Sequence of chain 1.C:
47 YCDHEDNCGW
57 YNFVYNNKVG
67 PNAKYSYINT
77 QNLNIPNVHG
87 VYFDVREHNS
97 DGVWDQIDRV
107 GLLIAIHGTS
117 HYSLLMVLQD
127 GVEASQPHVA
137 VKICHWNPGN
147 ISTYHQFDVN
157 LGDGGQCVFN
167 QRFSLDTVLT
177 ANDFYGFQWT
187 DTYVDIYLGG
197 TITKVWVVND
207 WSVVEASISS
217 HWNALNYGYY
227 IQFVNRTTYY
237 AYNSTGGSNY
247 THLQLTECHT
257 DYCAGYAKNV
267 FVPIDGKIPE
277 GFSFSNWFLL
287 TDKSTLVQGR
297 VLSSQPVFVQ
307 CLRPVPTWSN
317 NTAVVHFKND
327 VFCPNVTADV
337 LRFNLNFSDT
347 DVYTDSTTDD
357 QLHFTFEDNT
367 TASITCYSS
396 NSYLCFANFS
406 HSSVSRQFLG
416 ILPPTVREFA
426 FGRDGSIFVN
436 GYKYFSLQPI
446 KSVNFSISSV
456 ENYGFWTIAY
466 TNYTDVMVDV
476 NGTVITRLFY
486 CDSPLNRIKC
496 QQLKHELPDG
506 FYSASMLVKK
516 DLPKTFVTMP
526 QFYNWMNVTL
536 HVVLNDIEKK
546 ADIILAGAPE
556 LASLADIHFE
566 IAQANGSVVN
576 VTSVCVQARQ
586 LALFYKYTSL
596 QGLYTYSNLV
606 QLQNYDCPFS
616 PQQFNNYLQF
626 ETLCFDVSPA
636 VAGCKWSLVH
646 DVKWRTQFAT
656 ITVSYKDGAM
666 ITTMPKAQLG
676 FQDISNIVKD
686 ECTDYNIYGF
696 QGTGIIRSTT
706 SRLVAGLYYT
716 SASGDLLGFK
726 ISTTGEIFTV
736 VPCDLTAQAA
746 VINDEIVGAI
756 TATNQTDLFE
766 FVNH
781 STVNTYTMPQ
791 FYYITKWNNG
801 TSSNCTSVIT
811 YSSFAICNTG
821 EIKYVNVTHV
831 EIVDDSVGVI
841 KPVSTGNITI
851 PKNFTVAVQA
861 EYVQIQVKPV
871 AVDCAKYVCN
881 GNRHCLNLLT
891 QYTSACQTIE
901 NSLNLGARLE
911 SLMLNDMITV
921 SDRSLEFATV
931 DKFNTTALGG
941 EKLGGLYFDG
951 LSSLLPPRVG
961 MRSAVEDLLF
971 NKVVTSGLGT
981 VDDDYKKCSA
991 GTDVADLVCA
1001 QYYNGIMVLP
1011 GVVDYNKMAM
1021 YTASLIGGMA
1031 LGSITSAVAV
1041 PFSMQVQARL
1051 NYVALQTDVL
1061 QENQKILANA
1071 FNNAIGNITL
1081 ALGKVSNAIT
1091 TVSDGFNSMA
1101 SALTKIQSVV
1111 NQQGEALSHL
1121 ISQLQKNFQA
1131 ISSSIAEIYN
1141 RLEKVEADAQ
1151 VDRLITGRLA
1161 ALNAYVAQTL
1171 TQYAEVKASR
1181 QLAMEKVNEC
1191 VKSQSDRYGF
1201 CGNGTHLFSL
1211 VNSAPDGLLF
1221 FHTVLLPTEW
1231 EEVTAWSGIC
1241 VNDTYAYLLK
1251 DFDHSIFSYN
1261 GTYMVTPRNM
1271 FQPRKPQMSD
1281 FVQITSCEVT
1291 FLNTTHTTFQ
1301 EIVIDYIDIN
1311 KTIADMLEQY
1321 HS

This protein binds this small molecule.
Small molecule (SMILES): CC(=O)N[C@H]1[C@H](O[C@H]2[C@H](O)[C@@H](NC(C)=O)CO[C@@H]2CO)O[C@H](CO)[C@@H](O[C@@H]2O[C@H](CO)[C@@H](O)[C@H](O)[C@@H]2O)[C@@H]1O

Binding-site contacts:
Ligand atom C7 contacts residue ASP187 of chain 1.C at 3.7 Å.
Ligand atom C3 contacts residue ASN316 of chain 1.C at 3.9 Å.
Ligand atom C8 contacts residue ASP187 of chain 1.C at 2.5 Å.
Ligand atom C4 contacts residue ASN316 of chain 1.C at 4.3 Å.
Ligand atom C8 contacts residue ASN316 of chain 1.C at 3.8 Å.
Ligand atom C5 contacts residue ASN316 of chain 1.C at 3.7 Å.
Ligand atom O7 contacts residue ASP187 of chain 1.C at 4.2 Å.
Ligand atom O7 contacts residue ASN316 of chain 1.C at 4.4 Å.
Ligand atom C1 contacts residue ASN316 of chain 1.C at 1.5 Å.
Ligand atom N2 contacts residue ASN316 of chain 1.C at 3.0 Å (h-bond).
Ligand atom O5 contacts residue ASN316 of chain 1.C at 2.4 Å (h-bond).
Ligand atom C7 contacts residue ASN316 of chain 1.C at 3.5 Å.
Ligand atom O7 contacts residue THR318 of chain 1.C at 4.2 Å.
Ligand atom C2 contacts residue ASN316 of chain 1.C at 2.6 Å.